Sequence of chain 1.B:
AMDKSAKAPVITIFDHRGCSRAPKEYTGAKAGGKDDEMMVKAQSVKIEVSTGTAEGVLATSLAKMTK

Sequence of chain 1.C:
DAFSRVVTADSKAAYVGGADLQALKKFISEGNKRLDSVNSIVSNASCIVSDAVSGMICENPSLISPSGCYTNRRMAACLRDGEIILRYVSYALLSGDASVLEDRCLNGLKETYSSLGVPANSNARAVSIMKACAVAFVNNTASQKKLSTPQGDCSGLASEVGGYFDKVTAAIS

Sequence of chain 1.D:
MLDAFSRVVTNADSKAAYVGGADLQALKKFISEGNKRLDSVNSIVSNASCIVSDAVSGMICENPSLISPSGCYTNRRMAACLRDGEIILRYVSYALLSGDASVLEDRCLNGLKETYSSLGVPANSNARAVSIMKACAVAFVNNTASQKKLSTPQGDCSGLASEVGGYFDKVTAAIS

Sequence of chain 1.A:
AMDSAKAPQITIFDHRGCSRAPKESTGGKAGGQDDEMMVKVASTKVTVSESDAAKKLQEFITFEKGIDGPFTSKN

Binding-site contacts:
Ligand atom O1C contacts residue LYS41 of chain 1.A at 2.8 Å (salt-bridge).
Ligand atom C4D contacts residue MET39 of chain 1.A at 3.4 Å (hydrophobic).
Ligand atom CHB contacts residue ARG21 of chain 1.A at 3.5 Å.
Ligand atom OD contacts residue PRO23 of chain 1.A at 3.5 Å.
Ligand atom CBB contacts residue ILE67 of chain 1.D at 3.4 Å (hydrophobic).
Ligand atom CAA contacts residue CYS19 of chain 1.A at 1.8 Å (hydrophobic).
Ligand atom CHA contacts residue CYS19 of chain 1.A at 3.3 Å (hydrophobic).
Ligand atom O2B contacts residue ARG21 of chain 1.A at 2.9 Å (salt-bridge).
Ligand atom OA contacts residue SER65 of chain 1.D at 3.4 Å.
Ligand atom C3D contacts residue PRO23 of chain 1.A at 3.4 Å (hydrophobic).
Ligand atom C4C contacts residue PHE14 of chain 1.A at 3.5 Å (hydrophobic).
Ligand atom CBA contacts residue MET65 of chain 1.B at 3.6 Å (hydrophobic).
Ligand atom C4A contacts residue ARG21 of chain 1.A at 3.5 Å.
Ligand atom CGC contacts residue LYS41 of chain 1.A at 3.6 Å.
Ligand atom C3B contacts residue LEU62 of chain 1.B at 3.6 Å (hydrophobic).
Ligand atom C2A contacts residue PRO64 of chain 1.D at 3.6 Å (hydrophobic).
Ligand atom C3A contacts residue CYS19 of chain 1.A at 2.7 Å (hydrophobic).
Ligand atom C4D contacts residue PRO23 of chain 1.A at 3.4 Å (hydrophobic).
Ligand atom C3C contacts residue PHE14 of chain 1.A at 3.6 Å (hydrophobic).
Ligand atom C1C contacts residue ARG21 of chain 1.A at 3.5 Å.
Ligand atom CMA contacts residue SER20 of chain 1.A at 3.6 Å.
Ligand atom CHA contacts residue ARG21 of chain 1.A at 3.6 Å.
Ligand atom O2C contacts residue PHE14 of chain 1.A at 3.6 Å.
Ligand atom O1B contacts residue ARG21 of chain 1.A at 2.9 Å (salt-bridge).
Ligand atom CMD contacts residue GLU37 of chain 1.A at 3.4 Å.
Ligand atom C4D contacts residue GLU25 of chain 1.A at 3.6 Å.
Ligand atom OD contacts residue LYS24 of chain 1.A at 3.3 Å (salt-bridge).
Ligand atom NA contacts residue ARG21 of chain 1.A at 3.6 Å.
Ligand atom OD contacts residue MET39 of chain 1.A at 3.4 Å.
Ligand atom C4A contacts residue CYS19 of chain 1.A at 3.2 Å (hydrophobic).
Ligand atom OD contacts residue GLU25 of chain 1.A at 2.9 Å (salt-bridge).
Ligand atom CBA contacts residue CYS19 of chain 1.A at 2.8 Å (hydrophobic).
Ligand atom CAD contacts residue MET38 of chain 1.A at 3.4 Å (hydrophobic).
Ligand atom CGB contacts residue ARG21 of chain 1.A at 3.6 Å.
Ligand atom OD contacts residue SER26 of chain 1.A at 3.1 Å (h-bond).
Ligand atom CBA contacts residue THR66 of chain 1.B at 3.4 Å.
Ligand atom ND contacts residue GLU25 of chain 1.A at 2.8 Å (salt-bridge).
Ligand atom CMB contacts residue ILE67 of chain 1.D at 3.5 Å (hydrophobic).
Ligand atom OA contacts residue SER68 of chain 1.D at 3.7 Å.
Ligand atom NC contacts residue PHE14 of chain 1.A at 3.7 Å.

A protein and the small-molecule ligand that binds it are described below.
Small molecule (SMILES): C=CC1=C(C)[C@@H](CC2=N/C(=C\c3[nH]c(/C=C4\NC(=O)C(C)=C4C=C)c(C)c3CCC(=O)O)C(CCC(=O)O)=C2C)NC1=O